Binding-site contacts:
Ligand atom O contacts residue TRP66 of chain 1.A at 3.8 Å.
Ligand atom OH contacts residue SER35 of chain 1.A at 3.3 Å (h-bond).
Ligand atom P contacts residue ARG31 of chain 1.A at 3.7 Å.
Ligand atom CZ contacts residue ARG12 of chain 1.A at 3.6 Å.
Ligand atom O2P contacts residue ARG12 of chain 1.A at 2.8 Å (salt-bridge).
Ligand atom ND2 contacts residue LYS54 of chain 1.A at 2.9 Å (salt-bridge).
Ligand atom CB contacts residue LEU65 of chain 1.A at 3.6 Å (hydrophobic).
Ligand atom N contacts residue HIS52 of chain 1.A at 2.9 Å (h-bond).
Ligand atom C contacts residue HIS52 of chain 1.A at 3.6 Å.
Ligand atom O3P contacts residue ARG31 of chain 1.A at 2.9 Å (salt-bridge).
Ligand atom CG2 contacts residue HIS52 of chain 1.A at 3.5 Å.
Ligand atom O1P contacts residue SER35 of chain 1.A at 2.6 Å (h-bond).
Ligand atom CA contacts residue TRP66 of chain 1.A at 3.5 Å (hydrophobic).
Ligand atom CB contacts residue PHE53 of chain 1.A at 3.7 Å (hydrophobic).
Ligand atom O3P contacts residue SER41 of chain 1.A at 2.6 Å (h-bond).
Ligand atom P contacts residue SER41 of chain 1.A at 3.8 Å.
Ligand atom OH contacts residue ARG12 of chain 1.A at 3.8 Å.
Ligand atom OD1 contacts residue PHE53 of chain 1.A at 3.5 Å.
Ligand atom CE2 contacts residue SER41 of chain 1.A at 3.6 Å.
Ligand atom CA contacts residue HIS52 of chain 1.A at 3.3 Å.
Ligand atom P contacts residue SER33 of chain 1.A at 3.6 Å.
Ligand atom CD2 contacts residue PHE53 of chain 1.A at 3.7 Å (hydrophobic).
Ligand atom CG contacts residue LEU65 of chain 1.A at 3.8 Å (hydrophobic).
Ligand atom CB contacts residue TRP66 of chain 1.A at 3.6 Å (hydrophobic).
Ligand atom CD2 contacts residue LYS54 of chain 1.A at 3.7 Å.
Ligand atom O3P contacts residue SER33 of chain 1.A at 2.7 Å (h-bond).
Ligand atom CE2 contacts residue ARG12 of chain 1.A at 3.5 Å.
Ligand atom CG1 contacts residue PHE53 of chain 1.A at 3.7 Å (hydrophobic).
Ligand atom CB contacts residue HIS52 of chain 1.A at 3.8 Å.
Ligand atom O1P contacts residue SER33 of chain 1.A at 3.6 Å.
Ligand atom ND2 contacts residue LEU56 of chain 1.A at 3.6 Å.
Ligand atom O contacts residue ARG12 of chain 1.A at 2.9 Å (salt-bridge).
Ligand atom CG contacts residue LYS54 of chain 1.A at 3.7 Å.
Ligand atom ND2 contacts residue LEU65 of chain 1.A at 3.0 Å (h-bond).
Ligand atom O2P contacts residue ARG31 of chain 1.A at 2.7 Å (salt-bridge).
Ligand atom OD1 contacts residue LYS54 of chain 1.A at 2.9 Å (salt-bridge).
Ligand atom CD contacts residue SER35 of chain 1.A at 3.6 Å.
Ligand atom CB contacts residue LYS54 of chain 1.A at 3.7 Å.
Ligand atom CB contacts residue ARG12 of chain 1.A at 3.8 Å.
Ligand atom P contacts residue SER35 of chain 1.A at 3.6 Å.

The protein below binds the small molecule below.
Small molecule (SMILES): CC(C)[C@H](NC(=O)[C@H](CC(N)=O)NC(=O)[C@@H](NC(=O)[C@H](Cc1ccc(OP(=O)(O)O)cc1)NC(=O)[C@H](CO)NC(=O)[C@@H]1CCCN1C(=O)[C@H](C)N)C(C)C)C(=O)N[C@@H](CCC(N)=O)C(=O)N[C@@H](CC(N)=O)C(=O)O

Sequence of chain 1.A:
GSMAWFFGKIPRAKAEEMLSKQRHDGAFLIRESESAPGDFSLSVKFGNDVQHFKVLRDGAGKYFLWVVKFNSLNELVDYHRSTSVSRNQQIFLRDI